The small molecule below binds the protein below.
Small molecule (SMILES): CCCCCCc1ccc(Oc2ccccc2C#N)c(O)c1

Binding-site contacts:
Ligand atom C6 contacts residue TYR183 of chain 1.B at 3.4 Å (hydrophobic).
Ligand atom C5 contacts residue NAP1 of chain 1.N at 3.5 Å.
Ligand atom C14 contacts residue NAP1 of chain 1.N at 3.4 Å.
Ligand atom C3 contacts residue NAP1 of chain 1.N at 3.1 Å.
Ligand atom NAB contacts residue SER223 of chain 1.B at 3.4 Å (h-bond).
Ligand atom O7 contacts residue SER223 of chain 1.B at 3.8 Å.
Ligand atom CAD contacts residue ALA121 of chain 1.B at 3.5 Å (hydrophobic).
Ligand atom C11 contacts residue MET186 of chain 1.B at 3.7 Å (hydrophobic).
Ligand atom C11 contacts residue ALA123 of chain 1.B at 3.8 Å (hydrophobic).
Ligand atom C17 contacts residue ILE233 of chain 1.B at 3.8 Å (hydrophobic).
Ligand atom O17 contacts residue NAP1 of chain 1.N at 2.4 Å (h-bond).
Ligand atom C19 contacts residue VAL180 of chain 1.B at 3.5 Å (hydrophobic).
Ligand atom C18 contacts residue VAL227 of chain 1.B at 3.3 Å (hydrophobic).
Ligand atom C17 contacts residue TYR173 of chain 1.B at 3.5 Å (hydrophobic).
Ligand atom C10 contacts residue VAL227 of chain 1.B at 4.0 Å (hydrophobic).
Ligand atom C11 contacts residue LEU128 of chain 1.B at 3.9 Å (hydrophobic).
Ligand atom O17 contacts residue LYS190 of chain 1.B at 3.7 Å.
Ligand atom C19 contacts residue GLN181 of chain 1.B at 3.1 Å.
Ligand atom C8 contacts residue NAP1 of chain 1.N at 3.8 Å.
Ligand atom C8 contacts residue SER223 of chain 1.B at 3.8 Å.
Ligand atom CAD contacts residue NAP1 of chain 1.N at 3.6 Å.
Ligand atom C1 contacts residue NAP1 of chain 1.N at 3.2 Å.
Ligand atom C9 contacts residue VAL227 of chain 1.B at 3.8 Å (hydrophobic).
Ligand atom C13 contacts residue SER223 of chain 1.B at 3.5 Å.
Ligand atom NAB contacts residue ALA121 of chain 1.B at 3.2 Å (h-bond).
Ligand atom C16 contacts residue PHE230 of chain 1.B at 3.5 Å (hydrophobic).
Ligand atom C15 contacts residue TYR173 of chain 1.B at 3.9 Å (hydrophobic).
Ligand atom C19 contacts residue GLY228 of chain 1.B at 4.0 Å.
Ligand atom C4 contacts residue ALA224 of chain 1.B at 3.7 Å (hydrophobic).
Ligand atom C1 contacts residue TYR183 of chain 1.B at 3.5 Å (hydrophobic).
Ligand atom C10 contacts residue LEU128 of chain 1.B at 3.9 Å (hydrophobic).
Ligand atom C6 contacts residue NAP1 of chain 1.N at 3.4 Å.
Ligand atom O17 contacts residue TYR183 of chain 1.B at 2.7 Å (h-bond).
Ligand atom C2 contacts residue NAP1 of chain 1.N at 3.3 Å.
Ligand atom C3 contacts residue ALA224 of chain 1.B at 3.9 Å (hydrophobic).
Ligand atom NAB contacts residue NAP1 of chain 1.N at 3.4 Å (h-bond).
Ligand atom CAD contacts residue SER223 of chain 1.B at 3.4 Å.
Ligand atom C12 contacts residue PHE122 of chain 1.B at 3.8 Å (hydrophobic).
Ligand atom C4 contacts residue NAP1 of chain 1.N at 3.4 Å.
Ligand atom O7 contacts residue NAP1 of chain 1.N at 3.2 Å (h-bond).

Sequence of chain 1.B:
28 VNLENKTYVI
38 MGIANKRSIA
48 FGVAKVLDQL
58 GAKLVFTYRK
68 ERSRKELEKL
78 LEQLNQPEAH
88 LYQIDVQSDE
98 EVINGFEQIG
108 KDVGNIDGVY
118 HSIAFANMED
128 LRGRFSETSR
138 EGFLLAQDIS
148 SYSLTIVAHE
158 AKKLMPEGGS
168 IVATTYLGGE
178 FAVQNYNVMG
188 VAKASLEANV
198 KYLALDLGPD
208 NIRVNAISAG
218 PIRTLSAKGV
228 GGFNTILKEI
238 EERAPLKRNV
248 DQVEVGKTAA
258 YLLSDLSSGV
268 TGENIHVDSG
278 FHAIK